Binding-site contacts:
Ligand atom C28 contacts residue LEU286 of chain 2.A at 3.6 Å (hydrophobic).
Ligand atom C45 contacts residue TRP82 of chain 2.A at 3.6 Å (hydrophobic).
Ligand atom C35 contacts residue THR120 of chain 2.A at 3.6 Å.
Ligand atom C33 contacts residue TYR332 of chain 2.A at 3.9 Å (hydrophobic).
Ligand atom C16 contacts residue PRO285 of chain 2.A at 3.5 Å (hydrophobic).
Ligand atom C44 contacts residue TRP82 of chain 2.A at 3.5 Å (hydrophobic).
Ligand atom C16 contacts residue SER287 of chain 2.A at 3.4 Å.
Ligand atom C42 contacts residue GLY116 of chain 2.A at 3.6 Å.
Ligand atom C42 contacts residue SER198 of chain 2.A at 4.0 Å.
Ligand atom N37 contacts residue PHE398 of chain 2.A at 3.5 Å.
Ligand atom C43 contacts residue SER198 of chain 2.A at 4.0 Å.
Ligand atom C41 contacts residue HIS438 of chain 2.A at 3.9 Å.
Ligand atom C48 contacts residue TRP82 of chain 2.A at 3.6 Å (hydrophobic).
Ligand atom C48 contacts residue TYR128 of chain 2.A at 3.3 Å (hydrophobic).
Ligand atom C27 contacts residue GLY117 of chain 2.A at 3.8 Å.
Ligand atom C28 contacts residue GLY117 of chain 2.A at 3.6 Å.
Ligand atom C17 contacts residue PRO285 of chain 2.A at 3.7 Å (hydrophobic).
Ligand atom C26 contacts residue SER198 of chain 2.A at 3.5 Å.
Ligand atom C42 contacts residue HIS438 of chain 2.A at 4.0 Å.
Ligand atom C28 contacts residue TRP231 of chain 2.A at 4.1 Å (hydrophobic).
Ligand atom C46 contacts residue TYR128 of chain 2.A at 4.1 Å (hydrophobic).
Ligand atom C27 contacts residue LEU286 of chain 2.A at 3.8 Å (hydrophobic).
Ligand atom C26 contacts residue GLY117 of chain 2.A at 3.9 Å.
Ligand atom C47 contacts residue TRP82 of chain 2.A at 3.5 Å (hydrophobic).
Ligand atom C32 contacts residue TYR332 of chain 2.A at 3.6 Å (hydrophobic).
Ligand atom C29 contacts residue VAL288 of chain 2.A at 4.1 Å (hydrophobic).
Ligand atom N37 contacts residue SER198 of chain 2.A at 3.1 Å (h-bond).
Ligand atom C21 contacts residue SER287 of chain 2.A at 3.6 Å.
Ligand atom C43 contacts residue HIS438 of chain 2.A at 3.5 Å.
Ligand atom C18 contacts residue PRO285 of chain 2.A at 4.1 Å (hydrophobic).
Ligand atom C25 contacts residue GLY117 of chain 2.A at 3.7 Å.
Ligand atom C29 contacts residue GLY117 of chain 2.A at 3.6 Å.
Ligand atom C29 contacts residue LEU286 of chain 2.A at 4.0 Å (hydrophobic).
Ligand atom C27 contacts residue SER198 of chain 2.A at 3.9 Å.
Ligand atom C21 contacts residue PRO285 of chain 2.A at 3.8 Å (hydrophobic).
Ligand atom C46 contacts residue GLY116 of chain 2.A at 3.7 Å.
Ligand atom C48 contacts residue GLU197 of chain 2.A at 3.3 Å.
Ligand atom C24 contacts residue GLY117 of chain 2.A at 3.8 Å.
Ligand atom C33 contacts residue ASP70 of chain 2.A at 3.8 Å.
Ligand atom N37 contacts residue TRP231 of chain 2.A at 3.3 Å.

Sequence of chain 2.A:
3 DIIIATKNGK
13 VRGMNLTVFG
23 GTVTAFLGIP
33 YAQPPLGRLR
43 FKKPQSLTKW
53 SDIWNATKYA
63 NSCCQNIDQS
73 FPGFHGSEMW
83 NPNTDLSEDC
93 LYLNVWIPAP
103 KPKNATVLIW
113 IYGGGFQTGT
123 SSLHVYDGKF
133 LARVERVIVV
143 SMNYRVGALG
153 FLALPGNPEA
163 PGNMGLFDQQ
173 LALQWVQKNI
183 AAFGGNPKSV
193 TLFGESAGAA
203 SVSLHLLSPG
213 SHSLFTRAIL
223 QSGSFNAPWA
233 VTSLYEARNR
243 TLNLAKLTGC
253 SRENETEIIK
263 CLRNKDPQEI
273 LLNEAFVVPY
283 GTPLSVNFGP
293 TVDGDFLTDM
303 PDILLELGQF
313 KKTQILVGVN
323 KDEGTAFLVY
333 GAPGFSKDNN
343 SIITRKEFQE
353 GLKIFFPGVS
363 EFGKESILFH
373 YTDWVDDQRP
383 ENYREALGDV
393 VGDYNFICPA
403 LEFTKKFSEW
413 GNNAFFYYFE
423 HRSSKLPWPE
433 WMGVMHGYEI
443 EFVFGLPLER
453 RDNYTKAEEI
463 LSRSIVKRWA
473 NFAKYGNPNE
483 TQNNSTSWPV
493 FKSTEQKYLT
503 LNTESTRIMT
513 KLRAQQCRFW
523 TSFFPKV

A small-molecule ligand and the protein it binds are described below.
Small molecule (SMILES): CC[N+](C)(CC)CCC[n+]1c(-c2ccccc2)c2cc(N)ccc2c2ccc(N)cc21